Sequence of chain 1.B:
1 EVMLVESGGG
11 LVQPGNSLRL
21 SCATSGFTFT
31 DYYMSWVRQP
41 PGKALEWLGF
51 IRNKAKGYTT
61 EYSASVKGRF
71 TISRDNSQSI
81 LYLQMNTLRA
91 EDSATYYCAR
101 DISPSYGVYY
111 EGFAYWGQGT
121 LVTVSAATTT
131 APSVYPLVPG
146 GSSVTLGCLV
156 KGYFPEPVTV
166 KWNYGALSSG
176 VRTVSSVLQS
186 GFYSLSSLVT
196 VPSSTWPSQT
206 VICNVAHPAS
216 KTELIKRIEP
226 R

Binding-site contacts:
Ligand atom C4 contacts residue GLU111 of chain 1.B at 3.3 Å.
Ligand atom C9 contacts residue TYR109 of chain 1.B at 3.3 Å (hydrophobic).
Ligand atom C9 contacts residue ILE102 of chain 1.B at 3.9 Å (hydrophobic).
Ligand atom C1 contacts residue LYS56 of chain 1.B at 3.4 Å.
Ligand atom C5 contacts residue ASN98 of chain 1.A at 3.8 Å.
Ligand atom O1A contacts residue ARG52 of chain 1.B at 3.0 Å (salt-bridge).
Ligand atom O4 contacts residue GLU111 of chain 1.B at 2.8 Å (salt-bridge).
Ligand atom C3 contacts residue ARG101 of chain 1.A at 3.8 Å.
Ligand atom O4 contacts residue ARG101 of chain 1.A at 2.7 Å (salt-bridge).
Ligand atom C4 contacts residue SER97 of chain 1.A at 3.8 Å.
Ligand atom C7 contacts residue ASN98 of chain 1.A at 3.0 Å.
Ligand atom C8 contacts residue ARG33 of chain 1.A at 3.1 Å.
Ligand atom C5 contacts residue SER97 of chain 1.A at 3.2 Å.
Ligand atom O5 contacts residue SER97 of chain 1.A at 2.6 Å (h-bond).
Ligand atom C1 contacts residue TYR33 of chain 1.B at 3.7 Å (hydrophobic).
Ligand atom C4 contacts residue ARG33 of chain 1.A at 3.8 Å.
Ligand atom O1A contacts residue TYR33 of chain 1.B at 2.6 Å (h-bond).
Ligand atom C5 contacts residue ARG33 of chain 1.A at 3.4 Å.
Ligand atom O7 contacts residue ARG33 of chain 1.A at 3.5 Å (salt-bridge).
Ligand atom O1A contacts residue LYS56 of chain 1.B at 2.7 Å (salt-bridge).
Ligand atom O8 contacts residue TYR33 of chain 1.B at 3.8 Å.
Ligand atom C4 contacts residue ARG101 of chain 1.A at 3.7 Å.
Ligand atom C1 contacts residue ARG52 of chain 1.B at 3.8 Å.
Ligand atom O8 contacts residue ARG33 of chain 1.A at 3.6 Å.
Ligand atom C5 contacts residue LYS56 of chain 1.B at 3.8 Å.
Ligand atom C9 contacts residue PRO104 of chain 1.B at 3.8 Å (hydrophobic).
Ligand atom O7 contacts residue TYR38 of chain 1.A at 3.5 Å.
Ligand atom O1B contacts residue ARG52 of chain 1.B at 3.2 Å (salt-bridge).
Ligand atom O6 contacts residue LYS56 of chain 1.B at 3.1 Å (salt-bridge).
Ligand atom C4 contacts residue ILE102 of chain 1.B at 3.8 Å (hydrophobic).
Ligand atom C6 contacts residue ARG33 of chain 1.A at 3.6 Å.
Ligand atom C2 contacts residue LYS56 of chain 1.B at 3.4 Å.
Ligand atom O7 contacts residue ASN98 of chain 1.A at 2.9 Å (h-bond).
Ligand atom O5 contacts residue ASN98 of chain 1.A at 3.0 Å (h-bond).
Ligand atom O5 contacts residue LYS56 of chain 1.B at 2.9 Å (salt-bridge).
Ligand atom O5 contacts residue ARG101 of chain 1.A at 3.6 Å.
Ligand atom C3 contacts residue LYS56 of chain 1.B at 3.2 Å.
Ligand atom O4 contacts residue ILE102 of chain 1.B at 3.7 Å.
Ligand atom O4 contacts residue SER97 of chain 1.A at 3.2 Å (h-bond).
Ligand atom O7 contacts residue ASN31 of chain 1.A at 3.2 Å (h-bond).

Sequence of chain 1.A:
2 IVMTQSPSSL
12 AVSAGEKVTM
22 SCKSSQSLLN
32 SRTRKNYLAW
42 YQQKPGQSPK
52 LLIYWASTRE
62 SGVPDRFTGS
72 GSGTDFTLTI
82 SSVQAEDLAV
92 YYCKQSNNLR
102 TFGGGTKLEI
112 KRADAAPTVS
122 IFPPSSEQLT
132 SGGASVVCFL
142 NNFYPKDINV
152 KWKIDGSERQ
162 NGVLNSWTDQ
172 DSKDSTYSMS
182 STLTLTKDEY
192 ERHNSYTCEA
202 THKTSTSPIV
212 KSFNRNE

This protein binds this small molecule.
Small molecule (SMILES): C/C=C\O[C@]1(C(=O)O)C[C@@H](O)[C@@H](O)[C@@H]([C@@H](CO[C@]2(C(=O)O)C[C@@H](O)[C@@H](O)[C@@H]([C@H](O)CO)O2)OC)O1